Sequence of chain 1.A:
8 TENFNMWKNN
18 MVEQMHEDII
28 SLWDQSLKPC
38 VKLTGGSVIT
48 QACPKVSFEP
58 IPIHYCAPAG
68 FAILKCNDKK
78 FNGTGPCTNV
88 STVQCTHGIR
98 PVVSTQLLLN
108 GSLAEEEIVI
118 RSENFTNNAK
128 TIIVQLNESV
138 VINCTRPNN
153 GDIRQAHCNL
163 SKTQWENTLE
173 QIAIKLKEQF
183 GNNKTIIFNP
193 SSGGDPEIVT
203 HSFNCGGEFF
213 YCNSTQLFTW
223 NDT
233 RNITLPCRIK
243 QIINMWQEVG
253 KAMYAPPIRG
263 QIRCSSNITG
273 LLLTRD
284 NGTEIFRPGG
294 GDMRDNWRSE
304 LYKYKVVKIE

The small molecule below binds the protein below.
Small molecule (SMILES): CC(=O)N[C@@H]1[C@@H](O)[C@H](O)[C@@H](CO)O[C@H]1O

Binding-site contacts:
Ligand atom C6 contacts residue THR123 of chain 1.A at 3.9 Å.
Ligand atom O5 contacts residue ASN121 of chain 1.A at 2.4 Å (h-bond).
Ligand atom C2 contacts residue THR123 of chain 1.A at 4.0 Å.
Ligand atom C8 contacts residue ASN121 of chain 1.A at 3.6 Å.
Ligand atom N2 contacts residue ASN121 of chain 1.A at 2.9 Å (h-bond).
Ligand atom O5 contacts residue ASN124 of chain 1.A at 3.6 Å.
Ligand atom C7 contacts residue ASN121 of chain 1.A at 3.5 Å.
Ligand atom C2 contacts residue ASN121 of chain 1.A at 2.5 Å.
Ligand atom C4 contacts residue ASN121 of chain 1.A at 4.2 Å.
Ligand atom C3 contacts residue ASN121 of chain 1.A at 3.8 Å.
Ligand atom C4 contacts residue THR123 of chain 1.A at 4.2 Å.
Ligand atom C1 contacts residue ASN124 of chain 1.A at 4.0 Å.
Ligand atom C5 contacts residue ASN121 of chain 1.A at 3.6 Å.
Ligand atom C5 contacts residue THR123 of chain 1.A at 3.0 Å.
Ligand atom C1 contacts residue ASN121 of chain 1.A at 1.4 Å.
Ligand atom O5 contacts residue THR123 of chain 1.A at 3.0 Å (h-bond).
Ligand atom C1 contacts residue THR123 of chain 1.A at 2.9 Å.
Ligand atom C3 contacts residue THR123 of chain 1.A at 4.2 Å.